Sequence of chain 1.A:
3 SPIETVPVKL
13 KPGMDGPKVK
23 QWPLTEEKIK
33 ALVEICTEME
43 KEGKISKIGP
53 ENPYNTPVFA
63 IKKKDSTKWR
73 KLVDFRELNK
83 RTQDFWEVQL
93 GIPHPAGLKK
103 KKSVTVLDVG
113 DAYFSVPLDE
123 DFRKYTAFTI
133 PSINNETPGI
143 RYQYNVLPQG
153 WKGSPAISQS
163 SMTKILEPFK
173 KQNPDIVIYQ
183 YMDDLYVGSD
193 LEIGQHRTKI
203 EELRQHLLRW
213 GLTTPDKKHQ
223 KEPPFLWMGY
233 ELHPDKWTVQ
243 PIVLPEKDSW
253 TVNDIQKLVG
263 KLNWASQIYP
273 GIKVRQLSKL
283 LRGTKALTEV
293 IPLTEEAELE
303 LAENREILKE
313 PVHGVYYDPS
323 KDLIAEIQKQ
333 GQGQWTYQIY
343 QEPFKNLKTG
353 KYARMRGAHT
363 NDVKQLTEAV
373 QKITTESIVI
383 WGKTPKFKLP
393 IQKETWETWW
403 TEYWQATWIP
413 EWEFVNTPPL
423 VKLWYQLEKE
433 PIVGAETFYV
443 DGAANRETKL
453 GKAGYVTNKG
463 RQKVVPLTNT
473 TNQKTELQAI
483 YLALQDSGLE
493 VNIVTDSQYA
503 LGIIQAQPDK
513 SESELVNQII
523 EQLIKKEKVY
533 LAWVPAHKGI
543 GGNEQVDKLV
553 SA

Binding-site contacts:
Ligand atom O7 contacts residue ASP498 of chain 1.A at 3.0 Å (salt-bridge).
Ligand atom O1 contacts residue ASP498 of chain 1.A at 3.5 Å (salt-bridge).
Ligand atom C2 contacts residue HIS539 of chain 1.A at 3.7 Å.
Ligand atom C2 contacts residue ALA538 of chain 1.A at 4.3 Å (hydrophobic).
Ligand atom O1 contacts residue ASP549 of chain 1.A at 4.1 Å.
Ligand atom C7 contacts residue MN1 of chain 1.E at 4.4 Å.
Ligand atom C3 contacts residue HIS539 of chain 1.A at 3.5 Å.
Ligand atom C3 contacts residue MN1 of chain 1.E at 4.4 Å.
Ligand atom C41 contacts residue HIS539 of chain 1.A at 3.7 Å.
Ligand atom C6 contacts residue MN1 of chain 1.D at 4.4 Å.
Ligand atom C7 contacts residue ASP498 of chain 1.A at 4.0 Å.
Ligand atom C2 contacts residue MN1 of chain 1.D at 4.4 Å.
Ligand atom C1 contacts residue ALA538 of chain 1.A at 4.1 Å (hydrophobic).
Ligand atom C6 contacts residue ALA538 of chain 1.A at 4.4 Å (hydrophobic).
Ligand atom C7 contacts residue MN1 of chain 1.D at 3.0 Å.
Ligand atom O1 contacts residue ASP443 of chain 1.A at 3.3 Å (salt-bridge).
Ligand atom O1 contacts residue MN1 of chain 1.D at 2.3 Å.
Ligand atom C4 contacts residue HIS539 of chain 1.A at 4.5 Å.
Ligand atom C7 contacts residue ALA538 of chain 1.A at 4.2 Å (hydrophobic).
Ligand atom O7 contacts residue MN1 of chain 1.D at 2.1 Å.
Ligand atom C1 contacts residue ASP498 of chain 1.A at 4.2 Å.
Ligand atom C2 contacts residue ASP549 of chain 1.A at 4.3 Å.
Ligand atom C2 contacts residue MN1 of chain 1.E at 3.1 Å.
Ligand atom C1 contacts residue MN1 of chain 1.E at 3.0 Å.
Ligand atom C1 contacts residue GLU478 of chain 1.A at 4.3 Å.
Ligand atom O1 contacts residue GLY444 of chain 1.A at 4.1 Å.
Ligand atom O1 contacts residue GLU478 of chain 1.A at 3.8 Å.
Ligand atom O2 contacts residue HIS539 of chain 1.A at 3.0 Å (h-bond).
Ligand atom O2 contacts residue MN1 of chain 1.E at 2.3 Å.
Ligand atom O1 contacts residue MN1 of chain 1.E at 2.1 Å.
Ligand atom O7 contacts residue GLU478 of chain 1.A at 2.9 Å (salt-bridge).
Ligand atom O2 contacts residue ASP549 of chain 1.A at 3.1 Å (salt-bridge).
Ligand atom C7 contacts residue GLU478 of chain 1.A at 4.0 Å.
Ligand atom C1 contacts residue MN1 of chain 1.D at 3.0 Å.

The protein below binds the small molecule below.
Small molecule (SMILES): CC(C)c1ccc(O)c(=O)c(O)c1